The protein below binds the small molecule below.
Small molecule (SMILES): N#C[Fe](=C=O)C#N

Sequence of chain 1.K:
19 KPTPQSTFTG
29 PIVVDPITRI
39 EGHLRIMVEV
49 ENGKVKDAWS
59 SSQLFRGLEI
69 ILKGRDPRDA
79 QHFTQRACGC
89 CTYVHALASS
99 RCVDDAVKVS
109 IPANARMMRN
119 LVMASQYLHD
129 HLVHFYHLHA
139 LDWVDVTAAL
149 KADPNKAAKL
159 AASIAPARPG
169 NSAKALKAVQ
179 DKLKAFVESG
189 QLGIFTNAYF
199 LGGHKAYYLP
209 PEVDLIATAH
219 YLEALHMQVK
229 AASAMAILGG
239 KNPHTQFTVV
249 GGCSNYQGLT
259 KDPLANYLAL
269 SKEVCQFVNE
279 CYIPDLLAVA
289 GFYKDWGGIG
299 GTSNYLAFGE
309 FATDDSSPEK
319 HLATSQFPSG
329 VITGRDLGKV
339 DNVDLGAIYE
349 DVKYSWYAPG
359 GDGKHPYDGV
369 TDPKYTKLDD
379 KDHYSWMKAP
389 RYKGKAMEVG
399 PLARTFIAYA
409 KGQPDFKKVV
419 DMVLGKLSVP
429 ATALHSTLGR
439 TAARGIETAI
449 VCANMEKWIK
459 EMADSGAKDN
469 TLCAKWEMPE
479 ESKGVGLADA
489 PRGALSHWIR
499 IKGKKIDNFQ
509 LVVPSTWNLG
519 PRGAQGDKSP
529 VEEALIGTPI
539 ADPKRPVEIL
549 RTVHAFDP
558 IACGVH

Binding-site contacts:
Ligand atom FE contacts residue CYS560 of chain 1.K at 2.3 Å.
Ligand atom O3 contacts residue LEU493 of chain 1.K at 3.5 Å.
Ligand atom C1 contacts residue CSS557 of chain 1.K at 3.2 Å.
Ligand atom C3 contacts residue VAL511 of chain 1.K at 3.6 Å (hydrophobic).
Ligand atom C1 contacts residue SER513 of chain 1.K at 3.7 Å.
Ligand atom C1 contacts residue VAL511 of chain 1.K at 3.8 Å (hydrophobic).
Ligand atom O3 contacts residue HIS93 of chain 1.K at 3.4 Å (h-bond).
Ligand atom N1 contacts residue CSS557 of chain 1.K at 3.7 Å.
Ligand atom N1 contacts residue ARG490 of chain 1.K at 3.8 Å.
Ligand atom C2 contacts residue H2S1 of chain 1.KB at 3.0 Å.
Ligand atom C2 contacts residue CSS557 of chain 1.K at 3.2 Å.
Ligand atom FE contacts residue CSS557 of chain 1.K at 2.5 Å.
Ligand atom N1 contacts residue CYS560 of chain 1.K at 3.4 Å.
Ligand atom C3 contacts residue CYS560 of chain 1.K at 3.0 Å (hydrophobic).
Ligand atom C3 contacts residue CYS89 of chain 1.K at 3.1 Å (hydrophobic).
Ligand atom N2 contacts residue ARG490 of chain 1.K at 2.9 Å (salt-bridge).
Ligand atom N1 contacts residue VAL511 of chain 1.K at 3.8 Å.
Ligand atom N2 contacts residue ALA488 of chain 1.K at 3.4 Å.
Ligand atom O3 contacts residue VAL92 of chain 1.K at 3.5 Å.
Ligand atom FE contacts residue H2S1 of chain 1.KB at 2.3 Å.
Ligand atom C2 contacts residue ARG490 of chain 1.K at 3.5 Å.
Ligand atom C1 contacts residue CYS560 of chain 1.K at 3.0 Å (hydrophobic).
Ligand atom N1 contacts residue PRO512 of chain 1.K at 3.6 Å.
Ligand atom C3 contacts residue VAL92 of chain 1.K at 3.7 Å (hydrophobic).
Ligand atom FE contacts residue CYS89 of chain 1.K at 2.3 Å.
Ligand atom C1 contacts residue ARG490 of chain 1.K at 3.6 Å.
Ligand atom O3 contacts residue ALA488 of chain 1.K at 3.7 Å.
Ligand atom C1 contacts residue NI1 of chain 1.JB at 3.8 Å.
Ligand atom C3 contacts residue HIS93 of chain 1.K at 3.5 Å.
Ligand atom FE contacts residue NI1 of chain 1.JB at 2.8 Å.
Ligand atom N2 contacts residue CYS89 of chain 1.K at 3.4 Å.
Ligand atom N1 contacts residue SER513 of chain 1.K at 2.7 Å (h-bond).
Ligand atom C2 contacts residue CYS89 of chain 1.K at 3.1 Å (hydrophobic).
Ligand atom O3 contacts residue CYS560 of chain 1.K at 3.8 Å.
Ligand atom N2 contacts residue H2S1 of chain 1.KB at 3.8 Å.
Ligand atom O3 contacts residue PRO512 of chain 1.K at 3.5 Å.
Ligand atom N2 contacts residue PRO489 of chain 1.K at 3.5 Å (h-bond).
Ligand atom C1 contacts residue H2S1 of chain 1.KB at 3.1 Å.
Ligand atom C1 contacts residue PRO512 of chain 1.K at 3.8 Å (hydrophobic).
Ligand atom O3 contacts residue VAL511 of chain 1.K at 3.5 Å.